A protein and the small-molecule ligand that binds it are described below.
Small molecule (SMILES): CC(=O)N[C@H]1[C@H](O[C@H]2[C@H](O)[C@@H](NC(C)=O)CO[C@@H]2CO)O[C@H](CO)[C@@H](O)[C@@H]1O

Sequence of chain 1.B:
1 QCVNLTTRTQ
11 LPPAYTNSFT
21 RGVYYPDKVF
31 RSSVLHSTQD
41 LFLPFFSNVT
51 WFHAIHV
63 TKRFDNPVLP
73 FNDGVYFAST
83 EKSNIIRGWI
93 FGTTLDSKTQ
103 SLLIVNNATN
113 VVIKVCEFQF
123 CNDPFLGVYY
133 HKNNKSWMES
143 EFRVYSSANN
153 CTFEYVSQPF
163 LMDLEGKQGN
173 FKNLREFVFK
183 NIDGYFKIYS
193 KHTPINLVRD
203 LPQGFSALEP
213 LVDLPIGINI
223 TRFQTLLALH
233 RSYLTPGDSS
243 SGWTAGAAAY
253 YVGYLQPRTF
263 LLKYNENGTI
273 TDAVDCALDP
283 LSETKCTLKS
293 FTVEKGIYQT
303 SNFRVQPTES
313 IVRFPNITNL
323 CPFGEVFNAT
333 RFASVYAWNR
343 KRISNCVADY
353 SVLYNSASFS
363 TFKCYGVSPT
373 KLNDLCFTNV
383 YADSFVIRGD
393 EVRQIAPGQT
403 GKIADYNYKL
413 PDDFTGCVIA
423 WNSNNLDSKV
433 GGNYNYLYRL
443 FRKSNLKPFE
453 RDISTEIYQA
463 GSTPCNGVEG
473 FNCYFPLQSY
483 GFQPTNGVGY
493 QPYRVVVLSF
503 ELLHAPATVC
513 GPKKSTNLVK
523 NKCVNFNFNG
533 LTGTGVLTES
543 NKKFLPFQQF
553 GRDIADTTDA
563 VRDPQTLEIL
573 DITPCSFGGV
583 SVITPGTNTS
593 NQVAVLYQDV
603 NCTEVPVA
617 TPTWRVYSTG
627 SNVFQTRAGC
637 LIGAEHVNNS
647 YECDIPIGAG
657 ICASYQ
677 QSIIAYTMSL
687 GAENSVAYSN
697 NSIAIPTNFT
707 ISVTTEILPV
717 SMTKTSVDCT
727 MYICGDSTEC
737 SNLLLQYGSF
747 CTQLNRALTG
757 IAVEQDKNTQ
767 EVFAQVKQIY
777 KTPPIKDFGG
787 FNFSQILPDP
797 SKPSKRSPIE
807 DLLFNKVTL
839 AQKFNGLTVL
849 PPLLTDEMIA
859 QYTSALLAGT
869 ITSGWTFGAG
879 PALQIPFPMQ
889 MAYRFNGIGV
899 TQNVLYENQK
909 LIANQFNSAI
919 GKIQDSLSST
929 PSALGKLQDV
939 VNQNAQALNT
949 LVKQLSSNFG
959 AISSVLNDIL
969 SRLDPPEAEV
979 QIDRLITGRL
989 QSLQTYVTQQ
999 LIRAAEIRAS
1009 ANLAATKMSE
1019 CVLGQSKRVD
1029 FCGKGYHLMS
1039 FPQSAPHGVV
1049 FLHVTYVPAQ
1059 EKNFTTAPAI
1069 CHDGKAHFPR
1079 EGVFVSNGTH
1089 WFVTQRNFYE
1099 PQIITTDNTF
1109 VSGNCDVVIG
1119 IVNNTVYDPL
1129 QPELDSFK

Binding-site contacts:
Ligand atom C5 contacts residue ASN788 of chain 1.B at 3.6 Å.
Ligand atom C3 contacts residue ASN788 of chain 1.B at 3.8 Å.
Ligand atom O5 contacts residue SER790 of chain 1.B at 3.7 Å.
Ligand atom C2 contacts residue ASN788 of chain 1.B at 2.5 Å.
Ligand atom O7 contacts residue ASN788 of chain 1.B at 3.8 Å.
Ligand atom C6 contacts residue SER790 of chain 1.B at 4.2 Å.
Ligand atom O5 contacts residue ASN788 of chain 1.B at 2.3 Å (h-bond).
Ligand atom C7 contacts residue ASN788 of chain 1.B at 3.5 Å.
Ligand atom C1 contacts residue SER790 of chain 1.B at 3.9 Å.
Ligand atom C4 contacts residue ASN788 of chain 1.B at 4.2 Å.
Ligand atom N2 contacts residue ASN788 of chain 1.B at 2.9 Å (h-bond).
Ligand atom O6 contacts residue GLN791 of chain 1.B at 3.9 Å.
Ligand atom O7 contacts residue SER790 of chain 1.B at 4.4 Å.
Ligand atom C5 contacts residue SER790 of chain 1.B at 3.7 Å.
Ligand atom C6 contacts residue GLN791 of chain 1.B at 3.4 Å.
Ligand atom C1 contacts residue ASN788 of chain 1.B at 1.4 Å.
Ligand atom C5 contacts residue GLN791 of chain 1.B at 4.3 Å.